A small-molecule ligand and the protein it binds are described below.
Small molecule (SMILES): Nc1nccc(-c2c(-c3ccc(F)cc3)ncn2C2CCCCC2)n1

Binding-site contacts:
Ligand atom C11 contacts residue MET84 of chain 1.A at 3.5 Å (hydrophobic).
Ligand atom C8 contacts residue ILE25 of chain 1.A at 3.6 Å (hydrophobic).
Ligand atom C2 contacts residue MET84 of chain 1.A at 3.5 Å (hydrophobic).
Ligand atom C4 contacts residue MET84 of chain 1.A at 3.9 Å (hydrophobic).
Ligand atom C7 contacts residue ILE150 of chain 1.A at 3.9 Å (hydrophobic).
Ligand atom C9 contacts residue ILE25 of chain 1.A at 3.5 Å (hydrophobic).
Ligand atom N4 contacts residue LEU87 of chain 1.A at 2.9 Å (h-bond).
Ligand atom C11 contacts residue GLU85 of chain 1.A at 3.3 Å.
Ligand atom C5 contacts residue ILE25 of chain 1.A at 3.6 Å (hydrophobic).
Ligand atom N4 contacts residue GLU85 of chain 1.A at 3.7 Å.
Ligand atom N4 contacts residue ALA38 of chain 1.A at 3.8 Å.
Ligand atom C12 contacts residue LEU137 of chain 1.A at 3.7 Å (hydrophobic).
Ligand atom N1 contacts residue LEU86 of chain 1.A at 3.6 Å.
Ligand atom C8 contacts residue ILE150 of chain 1.A at 3.6 Å (hydrophobic).
Ligand atom C4 contacts residue TYR58 of chain 1.A at 3.6 Å (hydrophobic).
Ligand atom F1 contacts residue MET84 of chain 1.A at 3.6 Å.
Ligand atom N3 contacts residue ILE25 of chain 1.A at 3.3 Å.
Ligand atom C17 contacts residue ILE17 of chain 1.A at 3.5 Å (hydrophobic).
Ligand atom C3 contacts residue TYR58 of chain 1.A at 3.7 Å (hydrophobic).
Ligand atom C2 contacts residue LYS40 of chain 1.A at 3.8 Å.
Ligand atom C14 contacts residue ILE150 of chain 1.A at 3.8 Å (hydrophobic).
Ligand atom C12 contacts residue LEU87 of chain 1.A at 3.8 Å (hydrophobic).
Ligand atom C11 contacts residue ALA38 of chain 1.A at 3.7 Å (hydrophobic).
Ligand atom C1 contacts residue MET84 of chain 1.A at 3.4 Å (hydrophobic).
Ligand atom C3 contacts residue MET82 of chain 1.A at 3.5 Å (hydrophobic).
Ligand atom C10 contacts residue ALA38 of chain 1.A at 3.9 Å (hydrophobic).
Ligand atom N1 contacts residue LEU87 of chain 1.A at 3.1 Å (h-bond).
Ligand atom C10 contacts residue MET84 of chain 1.A at 3.3 Å (hydrophobic).
Ligand atom C3 contacts residue MET84 of chain 1.A at 3.3 Å (hydrophobic).
Ligand atom C7 contacts residue ILE25 of chain 1.A at 3.9 Å (hydrophobic).
Ligand atom N4 contacts residue LEU86 of chain 1.A at 3.8 Å.
Ligand atom N5 contacts residue LEU137 of chain 1.A at 3.7 Å.
Ligand atom C1 contacts residue ALA38 of chain 1.A at 3.5 Å (hydrophobic).
Ligand atom F1 contacts residue ILE70 of chain 1.A at 3.9 Å.
Ligand atom N2 contacts residue ILE150 of chain 1.A at 3.5 Å.
Ligand atom C6 contacts residue ILE25 of chain 1.A at 3.4 Å (hydrophobic).
Ligand atom C11 contacts residue LEU87 of chain 1.A at 3.4 Å (hydrophobic).
Ligand atom N1 contacts residue ILE17 of chain 1.A at 3.5 Å.
Ligand atom C2 contacts residue MET82 of chain 1.A at 3.8 Å (hydrophobic).
Ligand atom F1 contacts residue MET82 of chain 1.A at 3.4 Å.

Sequence of chain 1.A:
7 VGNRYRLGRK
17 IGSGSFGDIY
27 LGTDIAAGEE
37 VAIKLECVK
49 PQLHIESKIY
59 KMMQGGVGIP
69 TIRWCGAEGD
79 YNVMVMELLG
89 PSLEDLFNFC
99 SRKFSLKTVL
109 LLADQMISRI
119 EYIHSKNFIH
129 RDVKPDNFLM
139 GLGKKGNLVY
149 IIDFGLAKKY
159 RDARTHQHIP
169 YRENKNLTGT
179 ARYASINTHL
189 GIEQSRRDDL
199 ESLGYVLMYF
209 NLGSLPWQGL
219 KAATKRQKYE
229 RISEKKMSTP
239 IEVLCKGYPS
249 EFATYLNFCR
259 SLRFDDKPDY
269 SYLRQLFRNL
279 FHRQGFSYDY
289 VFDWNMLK